Sequence of chain 1.A:
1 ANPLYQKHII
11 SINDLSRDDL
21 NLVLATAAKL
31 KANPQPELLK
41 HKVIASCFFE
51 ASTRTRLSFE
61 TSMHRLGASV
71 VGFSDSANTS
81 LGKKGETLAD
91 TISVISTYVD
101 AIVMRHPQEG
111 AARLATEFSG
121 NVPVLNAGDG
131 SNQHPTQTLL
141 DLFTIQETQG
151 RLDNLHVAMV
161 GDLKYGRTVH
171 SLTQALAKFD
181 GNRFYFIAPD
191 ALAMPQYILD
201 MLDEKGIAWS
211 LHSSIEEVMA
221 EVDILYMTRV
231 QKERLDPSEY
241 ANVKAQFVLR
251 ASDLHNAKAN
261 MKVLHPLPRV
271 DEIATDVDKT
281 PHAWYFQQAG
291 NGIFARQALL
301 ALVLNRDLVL

The protein below binds the small molecule below.
Small molecule (SMILES): O=C(CP(=O)(O)O)Nc1cc(NC(=O)CP(=O)(O)O)cc(C(=O)O)c1

Binding-site contacts:
Ligand atom CAO contacts residue ARG54 of chain 1.A at 3.8 Å.
Ligand atom OAC contacts residue PRO266 of chain 1.A at 3.7 Å.
Ligand atom OAH contacts residue ARG229 of chain 1.A at 2.3 Å (salt-bridge).
Ligand atom OAD contacts residue THR228 of chain 1.A at 3.7 Å.
Ligand atom OAH contacts residue LEU267 of chain 1.A at 2.9 Å (h-bond).
Ligand atom OAB contacts residue THR168 of chain 1.A at 2.7 Å (h-bond).
Ligand atom OAD contacts residue PRO266 of chain 1.A at 3.2 Å.
Ligand atom OAD contacts residue ARG229 of chain 1.A at 3.0 Å (salt-bridge).
Ligand atom PAX contacts residue ARG229 of chain 1.A at 2.9 Å.
Ligand atom CAO contacts residue GLN137 of chain 1.A at 3.7 Å.
Ligand atom CAS contacts residue THR168 of chain 1.A at 3.5 Å.
Ligand atom OAA contacts residue ARG105 of chain 1.A at 3.6 Å.
Ligand atom NAP contacts residue THR168 of chain 1.A at 3.1 Å.
Ligand atom OAB contacts residue PRO266 of chain 1.A at 3.8 Å.
Ligand atom NAQ contacts residue HIS134 of chain 1.A at 3.8 Å.
Ligand atom OAC contacts residue GLN137 of chain 1.A at 2.4 Å (h-bond).
Ligand atom PAY contacts residue ARG296 of chain 1.A at 3.6 Å.
Ligand atom CAT contacts residue GLN137 of chain 1.A at 3.4 Å.
Ligand atom CAR contacts residue ARG229 of chain 1.A at 3.6 Å.
Ligand atom OAJ contacts residue LEU140 of chain 1.A at 3.8 Å.
Ligand atom CAM contacts residue ARG105 of chain 1.A at 3.3 Å.
Ligand atom CAN contacts residue ARG229 of chain 1.A at 3.8 Å.
Ligand atom OAF contacts residue ARG229 of chain 1.A at 3.3 Å (salt-bridge).
Ligand atom OAI contacts residue GLN137 of chain 1.A at 2.3 Å (h-bond).
Ligand atom OAG contacts residue ARG229 of chain 1.A at 2.5 Å.
Ligand atom NAQ contacts residue THR55 of chain 1.A at 3.5 Å (h-bond).
Ligand atom CAT contacts residue THR55 of chain 1.A at 3.5 Å.
Ligand atom CAR contacts residue LYS84 of chain 2.A at 3.3 Å.
Ligand atom OAI contacts residue PRO266 of chain 1.A at 3.5 Å (h-bond).
Ligand atom CAL contacts residue ARG229 of chain 1.A at 3.8 Å.
Ligand atom OAE contacts residue ARG296 of chain 1.A at 3.1 Å (salt-bridge).
Ligand atom OAC contacts residue HIS134 of chain 1.A at 3.7 Å.
Ligand atom PAY contacts residue THR55 of chain 1.A at 3.8 Å.
Ligand atom OAA contacts residue LYS84 of chain 2.A at 3.1 Å (salt-bridge).
Ligand atom OAJ contacts residue ARG296 of chain 1.A at 2.5 Å (salt-bridge).
Ligand atom PAY contacts residue GLN137 of chain 1.A at 2.8 Å.
Ligand atom CAO contacts residue THR55 of chain 1.A at 2.7 Å.
Ligand atom OAJ contacts residue GLN137 of chain 1.A at 2.6 Å (h-bond).
Ligand atom CAT contacts residue HIS134 of chain 1.A at 3.7 Å.
Ligand atom CAW contacts residue LYS84 of chain 2.A at 3.8 Å.

Sequence of chain 2.A:
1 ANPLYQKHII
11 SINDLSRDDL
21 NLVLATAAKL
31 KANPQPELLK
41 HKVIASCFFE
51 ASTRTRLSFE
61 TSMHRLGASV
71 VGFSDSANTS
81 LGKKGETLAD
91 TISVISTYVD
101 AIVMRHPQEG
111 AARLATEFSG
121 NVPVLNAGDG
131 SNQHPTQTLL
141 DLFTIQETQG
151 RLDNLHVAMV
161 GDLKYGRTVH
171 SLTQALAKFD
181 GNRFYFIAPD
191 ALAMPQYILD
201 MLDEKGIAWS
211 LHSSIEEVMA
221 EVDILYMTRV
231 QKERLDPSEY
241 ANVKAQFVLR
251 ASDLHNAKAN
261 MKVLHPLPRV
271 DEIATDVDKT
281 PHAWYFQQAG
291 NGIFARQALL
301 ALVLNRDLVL